Sequence of chain 1.E:
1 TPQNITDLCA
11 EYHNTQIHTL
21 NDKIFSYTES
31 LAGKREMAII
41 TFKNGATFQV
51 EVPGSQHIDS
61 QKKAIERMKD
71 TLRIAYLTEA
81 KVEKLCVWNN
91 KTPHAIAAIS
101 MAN

Binding-site contacts:
Ligand atom C6 contacts residue HIS57 of chain 1.D at 3.7 Å.
Ligand atom O4 contacts residue LYS91 of chain 1.D at 2.9 Å (salt-bridge).
Ligand atom C6 contacts residue GLN61 of chain 1.D at 4.1 Å.
Ligand atom O4 contacts residue GLU51 of chain 1.D at 2.6 Å (salt-bridge).
Ligand atom C4 contacts residue TRP88 of chain 1.D at 3.6 Å (hydrophobic).
Ligand atom C26 contacts residue GLU11 of chain 1.D at 3.5 Å.
Ligand atom O3 contacts residue TRP88 of chain 1.D at 3.8 Å.
Ligand atom C2 contacts residue ASN90 of chain 1.D at 3.9 Å.
Ligand atom O6 contacts residue HIS57 of chain 1.D at 3.7 Å.
Ligand atom O6 contacts residue TRP88 of chain 1.D at 3.7 Å.
Ligand atom O5 contacts residue GLN56 of chain 1.D at 3.5 Å.
Ligand atom C21 contacts residue TYR12 of chain 1.D at 3.3 Å (hydrophobic).
Ligand atom C3 contacts residue TRP88 of chain 1.D at 3.6 Å (hydrophobic).
Ligand atom O1 contacts residue GLN56 of chain 1.D at 3.9 Å.
Ligand atom C4 contacts residue GLU51 of chain 1.D at 3.4 Å.
Ligand atom C21 contacts residue GLY33 of chain 1.E at 3.7 Å.
Ligand atom O3 contacts residue LYS91 of chain 1.D at 2.8 Å (salt-bridge).
Ligand atom O3 contacts residue ASN90 of chain 1.D at 2.7 Å (h-bond).
Ligand atom N25 contacts residue LYS34 of chain 1.E at 4.0 Å.
Ligand atom C28 contacts residue ARG35 of chain 1.E at 3.7 Å.
Ligand atom C5 contacts residue TRP88 of chain 1.D at 3.6 Å (hydrophobic).
Ligand atom C3 contacts residue LYS91 of chain 1.D at 3.6 Å.
Ligand atom O4 contacts residue GLN56 of chain 1.D at 3.3 Å (h-bond).
Ligand atom C23 contacts residue LYS34 of chain 1.E at 4.0 Å.
Ligand atom C35 contacts residue ARG35 of chain 1.E at 3.7 Å.
Ligand atom O17 contacts residue TYR12 of chain 1.D at 3.8 Å.
Ligand atom O2 contacts residue ASN90 of chain 1.D at 2.9 Å (h-bond).
Ligand atom C27 contacts residue GLY33 of chain 1.E at 4.1 Å.
Ligand atom C6 contacts residue TRP88 of chain 1.D at 3.6 Å (hydrophobic).
Ligand atom C19 contacts residue GLY33 of chain 1.E at 3.8 Å.
Ligand atom C6 contacts residue GLN56 of chain 1.D at 4.0 Å.
Ligand atom C26 contacts residue TYR12 of chain 1.D at 4.0 Å (hydrophobic).
Ligand atom C4 contacts residue LYS91 of chain 1.D at 3.8 Å.
Ligand atom C2 contacts residue LYS91 of chain 1.D at 3.9 Å.
Ligand atom C3 contacts residue ASN90 of chain 1.D at 3.7 Å.
Ligand atom O6 contacts residue GLN61 of chain 1.D at 3.0 Å (h-bond).
Ligand atom C27 contacts residue GLU11 of chain 1.D at 4.1 Å.
Ligand atom N22 contacts residue TYR12 of chain 1.D at 4.0 Å.
Ligand atom C35 contacts residue LYS34 of chain 1.E at 4.0 Å.
Ligand atom C27 contacts residue TYR12 of chain 1.D at 3.4 Å (hydrophobic).

Sequence of chain 1.D:
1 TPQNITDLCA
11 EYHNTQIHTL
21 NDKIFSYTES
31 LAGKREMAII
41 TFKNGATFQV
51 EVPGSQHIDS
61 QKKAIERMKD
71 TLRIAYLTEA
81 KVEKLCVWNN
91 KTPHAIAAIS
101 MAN

A small-molecule ligand and the protein it binds are described below.
Small molecule (SMILES): NCCCN1CCN(CCCNC(=O)c2cc(O[C@@H]3O[C@H](CO)[C@H](O)[C@H](O)[C@H]3O)cc([N+](=O)[O-])c2)CC1